Binding-site contacts:
Ligand atom C11 contacts residue GLY201 of chain 1.B at 3.9 Å.
Ligand atom F24 contacts residue ILE132 of chain 1.B at 3.5 Å.
Ligand atom F26 contacts residue LEU106 of chain 1.B at 3.9 Å.
Ligand atom F26 contacts residue SER203 of chain 1.B at 2.8 Å.
Ligand atom C05 contacts residue ILE132 of chain 1.B at 3.8 Å (hydrophobic).
Ligand atom C11 contacts residue PHE200 of chain 1.B at 3.9 Å (hydrophobic).
Ligand atom C05 contacts residue MET134 of chain 1.B at 3.8 Å (hydrophobic).
Ligand atom C02 contacts residue ASP199 of chain 1.B at 3.7 Å.
Ligand atom C12 contacts residue VAL202 of chain 1.B at 3.8 Å (hydrophobic).
Ligand atom C06 contacts residue ASP199 of chain 1.B at 3.2 Å.
Ligand atom F25 contacts residue VAL202 of chain 1.B at 3.6 Å.
Ligand atom O22 contacts residue MET210 of chain 1.B at 3.9 Å.
Ligand atom N15 contacts residue ASP199 of chain 1.B at 3.8 Å.
Ligand atom C01 contacts residue ILE132 of chain 1.B at 3.9 Å (hydrophobic).
Ligand atom C13 contacts residue PHE200 of chain 1.B at 3.7 Å (hydrophobic).
Ligand atom F24 contacts residue MET134 of chain 1.B at 3.5 Å.
Ligand atom C06 contacts residue ILE132 of chain 1.B at 3.7 Å (hydrophobic).
Ligand atom C03 contacts residue LEU109 of chain 1.B at 3.8 Å (hydrophobic).
Ligand atom C08 contacts residue PHE200 of chain 1.B at 3.9 Å (hydrophobic).
Ligand atom O16 contacts residue ASP199 of chain 1.B at 3.0 Å (salt-bridge).
Ligand atom C11 contacts residue LEU206 of chain 1.B at 3.9 Å (hydrophobic).
Ligand atom N07 contacts residue ILE132 of chain 1.B at 3.6 Å.
Ligand atom F24 contacts residue LYS88 of chain 1.B at 3.8 Å.
Ligand atom F26 contacts residue VAL202 of chain 1.B at 3.1 Å.
Ligand atom I23 contacts residue VAL118 of chain 1.B at 3.5 Å.
Ligand atom C12 contacts residue PHE200 of chain 1.B at 3.7 Å (hydrophobic).
Ligand atom C02 contacts residue PHE200 of chain 1.B at 3.5 Å (hydrophobic).
Ligand atom C14 contacts residue ASP199 of chain 1.B at 3.9 Å.
Ligand atom F25 contacts residue ILE132 of chain 1.B at 3.6 Å.
Ligand atom F24 contacts residue ASP199 of chain 1.B at 2.9 Å.
Ligand atom C01 contacts residue ASP199 of chain 1.B at 3.6 Å.
Ligand atom F25 contacts residue LEU106 of chain 1.B at 3.2 Å.
Ligand atom N07 contacts residue ASP199 of chain 1.B at 3.7 Å.
Ligand atom C03 contacts residue ASP199 of chain 1.B at 3.8 Å.
Ligand atom I23 contacts residue LEU109 of chain 1.B at 3.7 Å.
Ligand atom F26 contacts residue LEU206 of chain 1.B at 3.7 Å.
Ligand atom C12 contacts residue LEU206 of chain 1.B at 3.5 Å (hydrophobic).
Ligand atom C13 contacts residue LEU206 of chain 1.B at 3.7 Å (hydrophobic).
Ligand atom O16 contacts residue LYS88 of chain 1.B at 3.0 Å (salt-bridge).
Ligand atom C04 contacts residue ASP199 of chain 1.B at 3.9 Å.

Sequence of chain 1.B:
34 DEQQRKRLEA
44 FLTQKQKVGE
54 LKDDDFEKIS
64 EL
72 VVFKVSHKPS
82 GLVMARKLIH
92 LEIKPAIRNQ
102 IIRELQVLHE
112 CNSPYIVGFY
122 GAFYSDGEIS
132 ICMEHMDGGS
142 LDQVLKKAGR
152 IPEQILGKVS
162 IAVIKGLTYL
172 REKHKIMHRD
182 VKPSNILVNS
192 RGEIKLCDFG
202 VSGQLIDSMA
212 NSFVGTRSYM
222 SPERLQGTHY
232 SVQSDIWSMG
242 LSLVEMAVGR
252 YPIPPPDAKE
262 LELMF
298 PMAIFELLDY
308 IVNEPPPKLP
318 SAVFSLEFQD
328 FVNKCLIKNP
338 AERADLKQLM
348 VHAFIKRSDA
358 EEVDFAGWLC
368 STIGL

The small molecule below binds the protein below.
Small molecule (SMILES): O=C(NOC[C@H](O)CO)c1ccc(F)c(F)c1Nc1ccc(I)cc1F